Sequence of chain 2.B:
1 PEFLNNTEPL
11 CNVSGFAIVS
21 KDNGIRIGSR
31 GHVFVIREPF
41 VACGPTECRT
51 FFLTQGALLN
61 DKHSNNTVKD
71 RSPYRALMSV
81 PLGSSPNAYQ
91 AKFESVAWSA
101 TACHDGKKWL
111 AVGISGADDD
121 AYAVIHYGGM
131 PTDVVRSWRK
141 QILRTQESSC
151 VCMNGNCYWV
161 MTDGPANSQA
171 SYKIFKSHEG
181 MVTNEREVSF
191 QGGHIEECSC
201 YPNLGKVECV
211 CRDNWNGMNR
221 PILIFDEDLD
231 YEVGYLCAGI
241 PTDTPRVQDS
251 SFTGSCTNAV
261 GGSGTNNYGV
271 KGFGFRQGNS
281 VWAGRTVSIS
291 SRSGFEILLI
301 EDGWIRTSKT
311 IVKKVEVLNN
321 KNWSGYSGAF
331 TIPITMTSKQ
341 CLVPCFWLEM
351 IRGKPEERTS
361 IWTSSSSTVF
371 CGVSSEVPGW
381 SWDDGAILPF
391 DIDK

This protein binds this small molecule.
Small molecule (SMILES): CC(=O)N[C@H]1[C@H]([C@H](O)[C@H](O)CO)O[C@@](OC[C@H]2O[C@@H](O)[C@H](O)[C@@H](O)[C@H]2O)(C(=O)O)C[C@@H]1O

Binding-site contacts:
Ligand atom C11 contacts residue LYS321 of chain 2.B at 3.6 Å.
Ligand atom O1A contacts residue SER291 of chain 2.B at 3.7 Å.
Ligand atom O4 contacts residue SER293 of chain 2.B at 4.4 Å.
Ligand atom C4 contacts residue SER293 of chain 2.B at 4.0 Å.
Ligand atom O4 contacts residue LYS321 of chain 2.B at 4.4 Å.
Ligand atom C5 contacts residue SER293 of chain 2.B at 3.9 Å.
Ligand atom O1B contacts residue SER288 of chain 2.B at 3.7 Å.
Ligand atom O8 contacts residue SER291 of chain 2.B at 2.7 Å (h-bond).
Ligand atom O9 contacts residue GLU356 of chain 2.B at 4.1 Å.
Ligand atom O1B contacts residue ASN320 of chain 2.B at 3.0 Å (h-bond).
Ligand atom O1A contacts residue SER288 of chain 2.B at 2.5 Å (h-bond).
Ligand atom C10 contacts residue TRP323 of chain 2.B at 4.0 Å (hydrophobic).
Ligand atom C3 contacts residue ASN320 of chain 2.B at 3.8 Å.
Ligand atom C10 contacts residue ASN320 of chain 2.B at 3.6 Å.
Ligand atom C11 contacts residue ASN320 of chain 2.B at 3.7 Å.
Ligand atom C11 contacts residue TRP323 of chain 2.B at 3.6 Å (hydrophobic).
Ligand atom O4 contacts residue ASN320 of chain 2.B at 2.7 Å (h-bond).
Ligand atom C10 contacts residue LYS321 of chain 2.B at 4.3 Å.
Ligand atom C1 contacts residue ASN320 of chain 2.B at 4.0 Å.
Ligand atom C9 contacts residue TRP323 of chain 2.B at 4.0 Å (hydrophobic).
Ligand atom O1A contacts residue SER290 of chain 2.B at 3.8 Å.
Ligand atom C10 contacts residue SER293 of chain 2.B at 3.6 Å.
Ligand atom O8 contacts residue SER288 of chain 2.B at 4.2 Å.
Ligand atom C1 contacts residue SER288 of chain 2.B at 3.5 Å.
Ligand atom N5 contacts residue SER293 of chain 2.B at 2.9 Å (h-bond).
Ligand atom C8 contacts residue SER291 of chain 2.B at 3.7 Å.
Ligand atom O8 contacts residue SER290 of chain 2.B at 3.9 Å.
Ligand atom C6 contacts residue SER291 of chain 2.B at 4.0 Å.
Ligand atom C9 contacts residue GLU356 of chain 2.B at 3.7 Å.
Ligand atom C7 contacts residue TRP323 of chain 2.B at 3.8 Å (hydrophobic).
Ligand atom C9 contacts residue SER291 of chain 2.B at 4.0 Å.
Ligand atom N5 contacts residue ASN320 of chain 2.B at 3.1 Å (h-bond).
Ligand atom O10 contacts residue TRP323 of chain 2.B at 4.1 Å.
Ligand atom O9 contacts residue SER291 of chain 2.B at 4.3 Å.
Ligand atom C5 contacts residue ASN320 of chain 2.B at 3.8 Å.
Ligand atom C4 contacts residue ASN320 of chain 2.B at 3.3 Å.
Ligand atom C11 contacts residue SER293 of chain 2.B at 3.4 Å.
Ligand atom C7 contacts residue SER291 of chain 2.B at 3.9 Å.
Ligand atom O7 contacts residue TRP323 of chain 2.B at 4.1 Å.
Ligand atom C11 contacts residue ASN322 of chain 2.B at 3.7 Å.